Sequence of chain 5.U:
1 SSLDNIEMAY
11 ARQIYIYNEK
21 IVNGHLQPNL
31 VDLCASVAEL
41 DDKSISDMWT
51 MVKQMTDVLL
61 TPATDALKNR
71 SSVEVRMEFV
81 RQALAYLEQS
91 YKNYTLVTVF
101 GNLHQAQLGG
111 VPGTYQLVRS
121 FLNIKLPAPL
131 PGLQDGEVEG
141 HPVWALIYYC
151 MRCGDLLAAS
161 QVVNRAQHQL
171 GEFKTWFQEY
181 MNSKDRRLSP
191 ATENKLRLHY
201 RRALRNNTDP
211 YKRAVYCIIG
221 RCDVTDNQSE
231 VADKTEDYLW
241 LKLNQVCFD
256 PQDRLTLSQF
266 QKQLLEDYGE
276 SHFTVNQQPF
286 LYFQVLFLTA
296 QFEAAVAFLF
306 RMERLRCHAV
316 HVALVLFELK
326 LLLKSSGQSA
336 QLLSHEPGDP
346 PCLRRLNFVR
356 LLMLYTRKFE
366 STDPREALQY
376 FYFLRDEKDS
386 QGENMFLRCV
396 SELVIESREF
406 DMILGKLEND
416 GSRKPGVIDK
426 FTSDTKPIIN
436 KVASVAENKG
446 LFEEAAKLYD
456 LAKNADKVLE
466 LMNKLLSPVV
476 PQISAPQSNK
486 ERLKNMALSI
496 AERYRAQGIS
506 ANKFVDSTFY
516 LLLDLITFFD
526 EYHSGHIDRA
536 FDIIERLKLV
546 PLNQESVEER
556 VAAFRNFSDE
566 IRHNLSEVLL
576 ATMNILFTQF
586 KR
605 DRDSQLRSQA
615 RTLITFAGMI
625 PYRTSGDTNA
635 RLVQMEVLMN

Binding-site contacts:
Ligand atom CG contacts residue LYS234 of chain 5.U at 3.3 Å.
Ligand atom CG2 contacts residue LEU286 of chain 5.U at 3.7 Å (hydrophobic).
Ligand atom CB contacts residue TYR238 of chain 5.U at 3.6 Å (hydrophobic).
Ligand atom C contacts residue THR235 of chain 5.U at 3.6 Å.
Ligand atom O contacts residue LEU286 of chain 5.U at 3.2 Å.
Ligand atom CB contacts residue LEU286 of chain 5.U at 3.9 Å (hydrophobic).
Ligand atom CA contacts residue ASN227 of chain 5.U at 3.7 Å.
Ligand atom C contacts residue THR235 of chain 5.U at 3.6 Å.
Ligand atom N contacts residue ASN227 of chain 5.U at 3.0 Å (h-bond).
Ligand atom O contacts residue ASN281 of chain 5.U at 2.6 Å (h-bond).
Ligand atom CD contacts residue HIS277 of chain 5.U at 3.9 Å.
Ligand atom CA contacts residue THR235 of chain 5.U at 3.6 Å.
Ligand atom CG2 contacts residue HIS277 of chain 5.U at 3.3 Å.
Ligand atom N contacts residue THR235 of chain 5.U at 3.5 Å (h-bond).
Ligand atom CG1 contacts residue TYR94 of chain 5.U at 3.8 Å (hydrophobic).
Ligand atom N contacts residue TYR273 of chain 5.U at 3.9 Å.
Ligand atom C contacts residue TYR94 of chain 5.U at 4.0 Å (hydrophobic).
Ligand atom CD1 contacts residue TYR91 of chain 5.U at 3.9 Å (hydrophobic).
Ligand atom N contacts residue THR235 of chain 5.U at 3.9 Å.
Ligand atom CG contacts residue TYR273 of chain 5.U at 3.6 Å (hydrophobic).
Ligand atom C contacts residue ASN227 of chain 5.U at 3.5 Å.
Ligand atom C contacts residue LEU286 of chain 5.U at 3.8 Å (hydrophobic).
Ligand atom O contacts residue TYR94 of chain 5.U at 2.9 Å.
Ligand atom CG contacts residue ASP233 of chain 5.U at 3.0 Å.
Ligand atom CG2 contacts residue PHE278 of chain 5.U at 3.7 Å (hydrophobic).
Ligand atom CG contacts residue HIS277 of chain 5.U at 3.8 Å.
Ligand atom C contacts residue THR235 of chain 5.U at 3.6 Å.
Ligand atom O contacts residue HIS277 of chain 5.U at 3.4 Å.
Ligand atom O contacts residue THR235 of chain 5.U at 3.0 Å (h-bond).
Ligand atom CG2 contacts residue ASN281 of chain 5.U at 3.6 Å.
Ligand atom CD1 contacts residue TYR94 of chain 5.U at 3.5 Å (hydrophobic).
Ligand atom O contacts residue LYS234 of chain 5.U at 3.6 Å.
Ligand atom CB contacts residue HIS277 of chain 5.U at 3.7 Å.
Ligand atom CG2 contacts residue GLU236 of chain 5.U at 3.3 Å.
Ligand atom CB contacts residue ASP233 of chain 5.U at 3.0 Å.
Ligand atom CD contacts residue TYR273 of chain 5.U at 3.3 Å (hydrophobic).
Ligand atom CG1 contacts residue VAL280 of chain 5.U at 4.0 Å (hydrophobic).
Ligand atom C contacts residue ASN281 of chain 5.U at 3.8 Å.
Ligand atom O contacts residue ASN227 of chain 5.U at 3.6 Å.
Ligand atom O contacts residue THR235 of chain 5.U at 3.1 Å (h-bond).

A small-molecule ligand and the protein it binds are described below.
Small molecule (SMILES): CC[C@H](C)[C@H](NC(=O)[C@H](CO)NC(=O)[C@H](CCCN=C(N)N)NC(=O)[C@@H](NC(=O)[C@@H]1CCCN1C(=O)[C@@H]1CCCN1C(=O)[C@H](C)N)C(C)C)C(=O)N[C@H](C=O)Cc1ccc(O)cc1